Binding-site contacts:
Ligand atom C3 contacts residue TRP238 of chain 1.A at 3.8 Å (hydrophobic).
Ligand atom C6 contacts residue TRP238 of chain 1.A at 3.3 Å (hydrophobic).
Ligand atom C5' contacts residue ASP264 of chain 1.A at 4.1 Å.
Ligand atom O5 contacts residue HIS171 of chain 1.A at 3.3 Å.
Ligand atom C3' contacts residue GLY173 of chain 1.A at 3.8 Å.
Ligand atom C4 contacts residue GLU241 of chain 1.A at 3.7 Å.
Ligand atom C3' contacts residue LEU267 of chain 1.A at 4.2 Å (hydrophobic).
Ligand atom C6 contacts residue GLU241 of chain 1.A at 3.5 Å.
Ligand atom C2 contacts residue HIS171 of chain 1.A at 3.9 Å.
Ligand atom C4' contacts residue PRO172 of chain 1.A at 3.9 Å (hydrophobic).
Ligand atom C4' contacts residue GLY173 of chain 1.A at 3.8 Å.
Ligand atom C5 contacts residue TRP238 of chain 1.A at 3.5 Å (hydrophobic).
Ligand atom C5 contacts residue GLU241 of chain 1.A at 4.2 Å.
Ligand atom C6 contacts residue THR183 of chain 1.A at 3.3 Å.
Ligand atom C4 contacts residue TRP238 of chain 1.A at 3.6 Å (hydrophobic).
Ligand atom C6' contacts residue ASP264 of chain 1.A at 3.8 Å.
Ligand atom N3 contacts residue TRP238 of chain 1.A at 4.2 Å.
Ligand atom O5 contacts residue PHE174 of chain 1.A at 3.9 Å.
Ligand atom C6 contacts residue HIS171 of chain 1.A at 4.2 Å.
Ligand atom C2' contacts residue LEU267 of chain 1.A at 3.9 Å (hydrophobic).
Ligand atom C1 contacts residue HIS171 of chain 1.A at 3.9 Å.
Ligand atom O4 contacts residue ASP264 of chain 1.A at 3.5 Å (salt-bridge).
Ligand atom O1 contacts residue HIS171 of chain 1.A at 3.3 Å (h-bond).
Ligand atom C6 contacts residue PHE174 of chain 1.A at 4.2 Å (hydrophobic).
Ligand atom C5' contacts residue LEU267 of chain 1.A at 3.5 Å (hydrophobic).
Ligand atom C5' contacts residue PRO172 of chain 1.A at 4.1 Å (hydrophobic).
Ligand atom O5 contacts residue LEU267 of chain 1.A at 4.0 Å.
Ligand atom O6 contacts residue THR183 of chain 1.A at 2.6 Å (h-bond).
Ligand atom C5 contacts residue HIS171 of chain 1.A at 4.1 Å.
Ligand atom O4 contacts residue GLU241 of chain 1.A at 2.8 Å (salt-bridge).
Ligand atom C4' contacts residue HIS171 of chain 1.A at 3.5 Å.
Ligand atom C6 contacts residue TYR202 of chain 1.A at 3.8 Å (hydrophobic).
Ligand atom C5' contacts residue LEU268 of chain 1.A at 3.9 Å (hydrophobic).
Ligand atom O6 contacts residue PHE174 of chain 1.A at 3.3 Å.
Ligand atom C3' contacts residue HIS171 of chain 1.A at 4.1 Å.
Ligand atom O4 contacts residue HIS171 of chain 1.A at 3.2 Å.
Ligand atom C4' contacts residue LEU268 of chain 1.A at 3.9 Å (hydrophobic).
Ligand atom C6' contacts residue PRO172 of chain 1.A at 3.5 Å (hydrophobic).
Ligand atom C4 contacts residue HIS171 of chain 1.A at 4.2 Å.
Ligand atom O6 contacts residue TRP238 of chain 1.A at 3.2 Å (h-bond).

The protein below binds the small molecule below.
Small molecule (SMILES): CCCCCCO[C@@H]1O[C@H](CO)[C@H](O)[C@H](N)[C@H]1O[C@@H]1O[C@@H](C)[C@@H](O)[C@@H](O)[C@@H]1O

Sequence of chain 1.A:
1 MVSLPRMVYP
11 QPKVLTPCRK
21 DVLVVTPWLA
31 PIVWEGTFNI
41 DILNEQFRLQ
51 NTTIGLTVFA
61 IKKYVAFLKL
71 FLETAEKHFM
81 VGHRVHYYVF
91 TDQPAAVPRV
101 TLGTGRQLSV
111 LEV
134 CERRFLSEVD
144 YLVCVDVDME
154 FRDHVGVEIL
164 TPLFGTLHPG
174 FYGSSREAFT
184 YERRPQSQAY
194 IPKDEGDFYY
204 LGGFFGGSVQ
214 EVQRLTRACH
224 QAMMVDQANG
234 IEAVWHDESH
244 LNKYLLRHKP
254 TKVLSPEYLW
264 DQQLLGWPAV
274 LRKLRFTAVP